Sequence of chain 1.A:
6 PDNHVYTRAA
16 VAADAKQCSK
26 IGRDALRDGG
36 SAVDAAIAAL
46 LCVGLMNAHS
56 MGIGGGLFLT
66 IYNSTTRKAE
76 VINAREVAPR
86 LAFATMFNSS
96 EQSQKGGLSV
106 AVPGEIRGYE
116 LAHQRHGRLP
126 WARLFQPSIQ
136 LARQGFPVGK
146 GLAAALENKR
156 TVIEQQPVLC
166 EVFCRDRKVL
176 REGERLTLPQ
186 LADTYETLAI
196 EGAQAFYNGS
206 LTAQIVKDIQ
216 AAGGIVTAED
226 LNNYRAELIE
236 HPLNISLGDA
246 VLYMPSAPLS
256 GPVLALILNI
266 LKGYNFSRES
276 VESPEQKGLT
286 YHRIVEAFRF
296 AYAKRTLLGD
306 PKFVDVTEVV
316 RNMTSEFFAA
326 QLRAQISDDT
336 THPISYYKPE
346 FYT

Binding-site contacts:
Ligand atom C5 contacts residue THR71 of chain 1.A at 4.2 Å.
Ligand atom C8 contacts residue SER36 of chain 1.A at 4.0 Å.
Ligand atom C6 contacts residue THR71 of chain 1.A at 3.7 Å.
Ligand atom O5 contacts residue THR71 of chain 1.A at 3.4 Å.
Ligand atom O3 contacts residue ARG123 of chain 1.A at 2.5 Å (salt-bridge).
Ligand atom C7 contacts residue HIS121 of chain 1.A at 3.5 Å.
Ligand atom C5 contacts residue ASN68 of chain 1.A at 3.7 Å.
Ligand atom C8 contacts residue HIS121 of chain 1.A at 3.4 Å.
Ligand atom N2 contacts residue ASN68 of chain 1.A at 3.0 Å (h-bond).
Ligand atom C8 contacts residue ARG123 of chain 1.A at 3.9 Å.
Ligand atom C4 contacts residue ASN68 of chain 1.A at 4.3 Å.
Ligand atom O7 contacts residue ARG120 of chain 1.A at 3.6 Å (salt-bridge).
Ligand atom C7 contacts residue ARG123 of chain 1.A at 3.6 Å.
Ligand atom O7 contacts residue HIS121 of chain 1.A at 2.7 Å (h-bond).
Ligand atom C2 contacts residue ASN68 of chain 1.A at 2.5 Å.
Ligand atom C1 contacts residue THR71 of chain 1.A at 4.5 Å.
Ligand atom C3 contacts residue ASN68 of chain 1.A at 3.9 Å.
Ligand atom O7 contacts residue ASN68 of chain 1.A at 3.9 Å.
Ligand atom C5 contacts residue THR70 of chain 1.A at 4.0 Å.
Ligand atom C1 contacts residue THR70 of chain 1.A at 4.2 Å.
Ligand atom C7 contacts residue ASN68 of chain 1.A at 3.7 Å.
Ligand atom O7 contacts residue ARG123 of chain 1.A at 4.1 Å.
Ligand atom N2 contacts residue ARG123 of chain 1.A at 3.5 Å (salt-bridge).
Ligand atom O5 contacts residue THR70 of chain 1.A at 4.0 Å.
Ligand atom C2 contacts residue ARG123 of chain 1.A at 4.0 Å.
Ligand atom C1 contacts residue ASN68 of chain 1.A at 1.5 Å.
Ligand atom O5 contacts residue ASN68 of chain 1.A at 2.4 Å (h-bond).
Ligand atom C3 contacts residue ARG123 of chain 1.A at 3.3 Å.
Ligand atom O6 contacts residue THR71 of chain 1.A at 3.5 Å.
Ligand atom C6 contacts residue THR70 of chain 1.A at 3.8 Å.

The protein below binds the small molecule below.
Small molecule (SMILES): CC(=O)N[C@@H]1[C@@H](O)[C@H](O)[C@@H](CO)O[C@H]1O